Binding-site contacts:
Ligand atom C2 contacts residue ASN90 of chain 1.A at 4.1 Å.
Ligand atom C5 contacts residue GLN56 of chain 1.A at 3.9 Å.
Ligand atom C4 contacts residue GLU51 of chain 1.A at 3.4 Å.
Ligand atom O6 contacts residue HIS57 of chain 1.A at 3.8 Å.
Ligand atom C1 contacts residue GAL1 of chain 1.V at 0.5 Å.
Ligand atom C6 contacts residue GAL1 of chain 1.V at 0.4 Å.
Ligand atom O3 contacts residue ASN90 of chain 1.A at 2.8 Å (h-bond).
Ligand atom O2 contacts residue GAL1 of chain 1.V at 0.4 Å (h-bond).
Ligand atom O4 contacts residue GLU51 of chain 1.A at 2.7 Å (salt-bridge).
Ligand atom O6 contacts residue TRP88 of chain 1.A at 3.7 Å.
Ligand atom O4 contacts residue GLN56 of chain 1.A at 3.3 Å.
Ligand atom C5 contacts residue TRP88 of chain 1.A at 3.8 Å (hydrophobic).
Ligand atom O6 contacts residue GLN56 of chain 1.A at 3.4 Å (h-bond).
Ligand atom C4 contacts residue TRP88 of chain 1.A at 3.6 Å (hydrophobic).
Ligand atom O4 contacts residue LYS91 of chain 1.A at 2.7 Å (salt-bridge).
Ligand atom O3 contacts residue LYS91 of chain 1.A at 2.8 Å (salt-bridge).
Ligand atom C2 contacts residue GAL1 of chain 1.V at 0.3 Å.
Ligand atom C2 contacts residue LYS91 of chain 1.A at 3.8 Å.
Ligand atom C6 contacts residue TRP88 of chain 1.A at 4.0 Å (hydrophobic).
Ligand atom O1 contacts residue GAL1 of chain 1.V at 1.0 Å.
Ligand atom C6 contacts residue GLU51 of chain 1.A at 4.1 Å.
Ligand atom O1 contacts residue TRP88 of chain 1.A at 3.8 Å.
Ligand atom O5 contacts residue GLN56 of chain 1.A at 3.2 Å (h-bond).
Ligand atom C6 contacts residue GLN56 of chain 1.A at 3.3 Å.
Ligand atom O3 contacts residue TRP88 of chain 1.A at 3.6 Å.
Ligand atom C3 contacts residue LYS91 of chain 1.A at 3.6 Å.
Ligand atom C4 contacts residue LYS91 of chain 1.A at 3.7 Å.
Ligand atom C6 contacts residue GLN61 of chain 1.A at 4.1 Å.
Ligand atom C3 contacts residue TRP88 of chain 1.A at 3.6 Å (hydrophobic).
Ligand atom C6 contacts residue HIS57 of chain 1.A at 3.5 Å.
Ligand atom C4 contacts residue GAL1 of chain 1.V at 0.2 Å.
Ligand atom O3 contacts residue GAL1 of chain 1.V at 0.3 Å (h-bond).
Ligand atom C3 contacts residue GAL1 of chain 1.V at 0.1 Å.
Ligand atom O2 contacts residue ASN90 of chain 1.A at 2.9 Å (h-bond).
Ligand atom O6 contacts residue GAL1 of chain 1.V at 0.2 Å (h-bond).
Ligand atom C3 contacts residue ASN90 of chain 1.A at 4.0 Å.
Ligand atom O6 contacts residue GLN61 of chain 1.A at 3.0 Å (h-bond).
Ligand atom C5 contacts residue GAL1 of chain 1.V at 0.4 Å.
Ligand atom O5 contacts residue GAL1 of chain 1.V at 0.6 Å (h-bond).
Ligand atom O4 contacts residue GAL1 of chain 1.V at 0.3 Å (h-bond).

This small molecule binds to this protein.
Small molecule (SMILES): OC[C@H]1O[C@H](O)[C@H](O)[C@@H](O)[C@H]1O

Sequence of chain 1.A:
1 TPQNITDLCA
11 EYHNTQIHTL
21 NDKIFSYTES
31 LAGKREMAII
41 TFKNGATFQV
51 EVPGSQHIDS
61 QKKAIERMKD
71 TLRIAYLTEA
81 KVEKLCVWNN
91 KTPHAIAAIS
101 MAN